The protein below binds the small molecule below.
Small molecule (SMILES): CC(=O)N[C@@H]1[C@@H](O)[C@H](O)[C@@H](CO)O[C@H]1O

Binding-site contacts:
Ligand atom C8 contacts residue THR239 of chain 1.E at 3.3 Å.
Ligand atom C7 contacts residue ASN166 of chain 1.E at 3.8 Å.
Ligand atom N2 contacts residue THR239 of chain 1.E at 4.0 Å.
Ligand atom C8 contacts residue ASN166 of chain 1.E at 4.1 Å.
Ligand atom C2 contacts residue TRP237 of chain 1.E at 4.4 Å (hydrophobic).
Ligand atom N2 contacts residue TRP237 of chain 1.E at 4.0 Å.
Ligand atom C5 contacts residue TRP237 of chain 1.E at 4.5 Å (hydrophobic).
Ligand atom C4 contacts residue ASN166 of chain 1.E at 4.3 Å.
Ligand atom C5 contacts residue ASN166 of chain 1.E at 3.7 Å.
Ligand atom C3 contacts residue TRP237 of chain 1.E at 4.5 Å (hydrophobic).
Ligand atom C1 contacts residue TRP237 of chain 1.E at 4.3 Å (hydrophobic).
Ligand atom O5 contacts residue ASN166 of chain 1.E at 2.4 Å (h-bond).
Ligand atom C1 contacts residue ASN166 of chain 1.E at 1.4 Å.
Ligand atom N2 contacts residue ASN166 of chain 1.E at 2.9 Å (h-bond).
Ligand atom C7 contacts residue THR239 of chain 1.E at 4.1 Å.
Ligand atom C3 contacts residue ASN166 of chain 1.E at 3.9 Å.
Ligand atom C2 contacts residue ASN166 of chain 1.E at 2.6 Å.

Sequence of chain 1.E:
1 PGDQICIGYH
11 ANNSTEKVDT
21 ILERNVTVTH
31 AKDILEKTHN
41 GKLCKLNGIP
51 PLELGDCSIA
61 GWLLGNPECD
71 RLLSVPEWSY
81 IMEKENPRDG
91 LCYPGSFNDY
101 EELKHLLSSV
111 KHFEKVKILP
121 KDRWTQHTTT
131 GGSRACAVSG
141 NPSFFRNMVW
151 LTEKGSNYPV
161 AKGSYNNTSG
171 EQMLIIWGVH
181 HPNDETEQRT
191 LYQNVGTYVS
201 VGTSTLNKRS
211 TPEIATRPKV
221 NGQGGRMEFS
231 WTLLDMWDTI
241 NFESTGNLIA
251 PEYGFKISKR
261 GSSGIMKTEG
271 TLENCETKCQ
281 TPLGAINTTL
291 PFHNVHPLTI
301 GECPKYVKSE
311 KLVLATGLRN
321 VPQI